Sequence of chain 3.A:
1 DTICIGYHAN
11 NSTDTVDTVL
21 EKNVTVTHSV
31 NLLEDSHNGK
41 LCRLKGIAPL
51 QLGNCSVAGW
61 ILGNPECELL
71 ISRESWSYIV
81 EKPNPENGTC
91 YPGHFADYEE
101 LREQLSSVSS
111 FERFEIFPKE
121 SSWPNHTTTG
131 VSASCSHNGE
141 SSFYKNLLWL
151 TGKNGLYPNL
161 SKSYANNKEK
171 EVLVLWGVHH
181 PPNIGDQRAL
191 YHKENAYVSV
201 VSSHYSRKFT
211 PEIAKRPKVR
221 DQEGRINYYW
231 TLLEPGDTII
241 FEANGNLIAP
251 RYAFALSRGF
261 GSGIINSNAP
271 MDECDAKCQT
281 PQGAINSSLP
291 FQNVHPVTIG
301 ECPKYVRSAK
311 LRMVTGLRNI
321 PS

Binding-site contacts:
Ligand atom C7 contacts residue CYS90 of chain 3.A at 4.2 Å (hydrophobic).
Ligand atom C3 contacts residue ARG220 of chain 3.A at 4.3 Å.
Ligand atom C2 contacts residue ARG220 of chain 3.A at 4.0 Å.
Ligand atom C6 contacts residue ARG220 of chain 3.A at 4.3 Å.
Ligand atom C7 contacts residue ARG220 of chain 3.A at 3.4 Å.
Ligand atom C3 contacts residue ASN87 of chain 3.A at 3.8 Å.
Ligand atom O7 contacts residue ARG220 of chain 3.A at 3.4 Å (salt-bridge).
Ligand atom C8 contacts residue ASN87 of chain 3.A at 4.3 Å.
Ligand atom C2 contacts residue ASN87 of chain 3.A at 2.4 Å.
Ligand atom C8 contacts residue CYS135 of chain 3.A at 4.2 Å (hydrophobic).
Ligand atom O7 contacts residue ASN87 of chain 3.A at 2.9 Å (h-bond).
Ligand atom C8 contacts residue CYS90 of chain 3.A at 3.8 Å (hydrophobic).
Ligand atom N2 contacts residue GLU66 of chain 3.A at 4.1 Å.
Ligand atom C7 contacts residue GLU66 of chain 3.A at 4.5 Å.
Ligand atom C8 contacts residue SER136 of chain 3.A at 3.7 Å.
Ligand atom O5 contacts residue ARG220 of chain 3.A at 4.5 Å.
Ligand atom C5 contacts residue ARG220 of chain 3.A at 4.5 Å.
Ligand atom C5 contacts residue ASN87 of chain 3.A at 3.7 Å.
Ligand atom C7 contacts residue ASN87 of chain 3.A at 3.1 Å.
Ligand atom C8 contacts residue ARG220 of chain 3.A at 4.0 Å.
Ligand atom O5 contacts residue GLU86 of chain 3.A at 4.0 Å.
Ligand atom O7 contacts residue ASN64 of chain 3.A at 3.8 Å.
Ligand atom O5 contacts residue ASN87 of chain 3.A at 2.4 Å (h-bond).
Ligand atom C6 contacts residue GLU86 of chain 3.A at 4.4 Å.
Ligand atom C1 contacts residue ASN87 of chain 3.A at 1.4 Å.
Ligand atom O7 contacts residue CYS90 of chain 3.A at 3.7 Å.
Ligand atom C7 contacts residue ASN64 of chain 3.A at 4.1 Å.
Ligand atom N2 contacts residue ASN87 of chain 3.A at 2.9 Å (h-bond).
Ligand atom C8 contacts residue GLU66 of chain 3.A at 4.3 Å.
Ligand atom C4 contacts residue ASN87 of chain 3.A at 4.2 Å.
Ligand atom O3 contacts residue ARG220 of chain 3.A at 3.4 Å (salt-bridge).
Ligand atom N2 contacts residue ARG220 of chain 3.A at 3.7 Å.
Ligand atom C8 contacts residue ASN64 of chain 3.A at 3.6 Å.
Ligand atom O6 contacts residue GLU86 of chain 3.A at 3.4 Å.
Ligand atom C1 contacts residue GLU66 of chain 3.A at 4.5 Å.
Ligand atom C8 contacts residue SER134 of chain 3.A at 4.4 Å.

The small molecule below binds the protein below.
Small molecule (SMILES): CC(=O)N[C@H]1[C@H](O[C@H]2[C@H](O)[C@@H](NC(C)=O)CO[C@@H]2CO)O[C@H](CO)[C@@H](O)[C@@H]1O